A small-molecule ligand and the protein it binds are described below.
Small molecule (SMILES): N[C@@H](CO)C(=O)O

Sequence of chain 1.A:
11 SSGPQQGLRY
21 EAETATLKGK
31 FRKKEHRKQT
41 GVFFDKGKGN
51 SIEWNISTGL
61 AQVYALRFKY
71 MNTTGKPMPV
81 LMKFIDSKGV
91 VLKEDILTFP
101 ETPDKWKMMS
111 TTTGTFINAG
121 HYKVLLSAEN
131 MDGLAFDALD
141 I

Binding-site contacts:
Ligand atom C contacts residue ALA128 of chain 1.A at 3.9 Å (hydrophobic).
Ligand atom OXT contacts residue ALA128 of chain 1.A at 3.3 Å.
Ligand atom O contacts residue PRO79 of chain 1.A at 4.5 Å.
Ligand atom C contacts residue GLU129 of chain 1.A at 3.5 Å.
Ligand atom CA contacts residue ILE96 of chain 1.A at 4.4 Å (hydrophobic).
Ligand atom OXT contacts residue GLU129 of chain 1.A at 2.5 Å (salt-bridge).
Ligand atom N contacts residue ILE96 of chain 1.A at 4.0 Å.
Ligand atom O contacts residue GLU129 of chain 1.A at 3.6 Å.
Ligand atom OG contacts residue LEU81 of chain 1.A at 4.1 Å.
Ligand atom O contacts residue ALA128 of chain 1.A at 3.9 Å.